Sequence of chain 1.M:
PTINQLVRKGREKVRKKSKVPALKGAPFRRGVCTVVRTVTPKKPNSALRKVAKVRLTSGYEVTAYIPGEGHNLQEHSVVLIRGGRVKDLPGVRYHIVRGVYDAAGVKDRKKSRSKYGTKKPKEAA

The small molecule below binds the protein below.
Small molecule (SMILES): [H]/N=C(/N)N[C@H]1[C@H](O)[C@@H](O)[C@H](O[C@@H]2O[C@@H](C)[C@](O)(C=O)[C@H]2O[C@@H]2O[C@@H](CO)[C@H](O)[C@@H](O)[C@@H]2NC)[C@@H](N/C(N)=N\[H])[C@@H]1O

Binding-site contacts:
Ligand atom CH2 contacts residue LYS46 of chain 1.M at 4.5 Å.
Ligand atom O61 contacts residue LYS47 of chain 1.M at 3.4 Å.
Ligand atom O51 contacts residue LYS46 of chain 1.M at 2.8 Å (salt-bridge).
Ligand atom C42 contacts residue LYS47 of chain 1.M at 4.0 Å.
Ligand atom C51 contacts residue LYS47 of chain 1.M at 3.8 Å.
Ligand atom OG2 contacts residue LYS91 of chain 1.M at 3.1 Å (salt-bridge).
Ligand atom O51 contacts residue LYS47 of chain 1.M at 2.9 Å.
Ligand atom O61 contacts residue LYS46 of chain 1.M at 3.2 Å (salt-bridge).
Ligand atom C51 contacts residue LYS46 of chain 1.M at 3.6 Å.
Ligand atom O42 contacts residue LYS47 of chain 1.M at 3.2 Å.
Ligand atom C61 contacts residue LYS46 of chain 1.M at 4.0 Å.
Ligand atom CG2 contacts residue LYS91 of chain 1.M at 3.8 Å.
Ligand atom C12 contacts residue LYS47 of chain 1.M at 4.3 Å.
Ligand atom C61 contacts residue LYS47 of chain 1.M at 3.3 Å.
Ligand atom CH2 contacts residue LYS47 of chain 1.M at 3.7 Å.
Ligand atom CH2 contacts residue PRO48 of chain 1.M at 3.8 Å (hydrophobic).
Ligand atom C41 contacts residue LYS47 of chain 1.M at 4.0 Å.